Sequence of chain 1.A:
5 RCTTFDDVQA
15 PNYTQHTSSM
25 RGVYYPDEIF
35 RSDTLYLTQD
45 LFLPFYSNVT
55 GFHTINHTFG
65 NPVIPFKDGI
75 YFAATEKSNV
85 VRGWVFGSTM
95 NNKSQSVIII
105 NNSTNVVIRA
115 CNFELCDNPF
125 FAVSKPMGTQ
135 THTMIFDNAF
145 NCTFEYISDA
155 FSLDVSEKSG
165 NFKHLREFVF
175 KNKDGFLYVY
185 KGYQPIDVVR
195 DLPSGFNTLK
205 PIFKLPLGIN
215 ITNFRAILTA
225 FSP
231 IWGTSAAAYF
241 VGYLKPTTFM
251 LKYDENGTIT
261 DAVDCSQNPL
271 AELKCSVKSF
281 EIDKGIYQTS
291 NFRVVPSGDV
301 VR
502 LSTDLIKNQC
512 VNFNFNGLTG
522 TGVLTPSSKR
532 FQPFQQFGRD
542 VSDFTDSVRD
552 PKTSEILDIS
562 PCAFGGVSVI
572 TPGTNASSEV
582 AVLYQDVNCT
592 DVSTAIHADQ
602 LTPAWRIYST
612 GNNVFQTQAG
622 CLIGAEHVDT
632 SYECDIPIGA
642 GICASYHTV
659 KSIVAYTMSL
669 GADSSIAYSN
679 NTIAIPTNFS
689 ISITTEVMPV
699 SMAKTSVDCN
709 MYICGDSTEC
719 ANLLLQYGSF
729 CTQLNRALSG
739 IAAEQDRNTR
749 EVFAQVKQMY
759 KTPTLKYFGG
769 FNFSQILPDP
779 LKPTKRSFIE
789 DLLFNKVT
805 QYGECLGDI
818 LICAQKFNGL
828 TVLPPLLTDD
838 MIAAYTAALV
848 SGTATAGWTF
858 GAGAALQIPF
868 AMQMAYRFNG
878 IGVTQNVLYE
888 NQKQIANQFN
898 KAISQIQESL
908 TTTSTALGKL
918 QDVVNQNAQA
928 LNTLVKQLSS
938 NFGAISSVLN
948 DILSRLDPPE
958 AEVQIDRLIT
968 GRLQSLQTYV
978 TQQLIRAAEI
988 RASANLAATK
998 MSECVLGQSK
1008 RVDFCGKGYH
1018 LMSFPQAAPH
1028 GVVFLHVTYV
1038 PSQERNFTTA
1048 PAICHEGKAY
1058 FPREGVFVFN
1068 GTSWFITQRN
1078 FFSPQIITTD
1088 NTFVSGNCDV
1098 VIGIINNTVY

Binding-site contacts:
Ligand atom C4 contacts residue ASN1043 of chain 1.A at 4.2 Å.
Ligand atom O6 contacts residue ALA675 of chain 1.A at 3.3 Å.
Ligand atom C2 contacts residue ASN1043 of chain 1.A at 2.4 Å.
Ligand atom C7 contacts residue ASN1043 of chain 1.A at 3.8 Å.
Ligand atom O5 contacts residue ASN1043 of chain 1.A at 2.3 Å (h-bond).
Ligand atom C8 contacts residue ARG1042 of chain 1.A at 4.4 Å.
Ligand atom N2 contacts residue ASN1043 of chain 1.A at 2.9 Å (h-bond).
Ligand atom C1 contacts residue ASN1043 of chain 1.A at 1.4 Å.
Ligand atom C3 contacts residue ASN1043 of chain 1.A at 3.8 Å.
Ligand atom C8 contacts residue GLU1041 of chain 1.A at 3.4 Å.
Ligand atom C5 contacts residue ASN1043 of chain 1.A at 3.6 Å.
Ligand atom O7 contacts residue ASN1043 of chain 1.A at 4.2 Å.

The small molecule below binds the protein below.
Small molecule (SMILES): CC(=O)N[C@@H]1[C@@H](O)[C@H](O)[C@@H](CO)O[C@H]1O